This protein binds this small molecule.
Small molecule (SMILES): Cc1ccc(NC(=O)NCCS(=O)(=O)Nc2ccc(S(N)(=O)=O)cc2)cc1

Binding-site contacts:
Ligand atom C15 contacts residue ILE91 of chain 1.A at 2.9 Å (hydrophobic).
Ligand atom C05 contacts residue THR199 of chain 1.A at 3.0 Å.
Ligand atom N24 contacts residue HIS96 of chain 1.A at 3.4 Å (h-bond).
Ligand atom O13 contacts residue PHE130 of chain 1.A at 3.8 Å.
Ligand atom C03 contacts residue LEU197 of chain 1.A at 3.8 Å (hydrophobic).
Ligand atom N10 contacts residue GOL1 of chain 1.E at 2.9 Å (h-bond).
Ligand atom C16 contacts residue ILE91 of chain 1.A at 3.1 Å (hydrophobic).
Ligand atom C04 contacts residue GOL1 of chain 1.E at 3.6 Å.
Ligand atom S25 contacts residue GOL1 of chain 1.E at 3.6 Å.
Ligand atom C08 contacts residue GLN92 of chain 1.A at 3.8 Å.
Ligand atom O23 contacts residue HIS94 of chain 1.A at 3.3 Å.
Ligand atom C09 contacts residue GOL1 of chain 1.E at 2.1 Å.
Ligand atom O22 contacts residue LEU197 of chain 1.A at 3.4 Å.
Ligand atom N24 contacts residue HIS94 of chain 1.A at 3.4 Å (h-bond).
Ligand atom O23 contacts residue ZN1 of chain 1.B at 2.9 Å.
Ligand atom C16 contacts residue PHE70 of chain 1.A at 3.4 Å (hydrophobic).
Ligand atom C17 contacts residue PHE70 of chain 1.A at 3.6 Å (hydrophobic).
Ligand atom C06 contacts residue LEU197 of chain 1.A at 3.8 Å (hydrophobic).
Ligand atom C19 contacts residue GLU69 of chain 1.A at 3.6 Å.
Ligand atom C16 contacts residue GLU69 of chain 1.A at 3.7 Å.
Ligand atom N07 contacts residue GOL1 of chain 1.E at 3.6 Å.
Ligand atom C08 contacts residue GOL1 of chain 1.E at 3.2 Å.
Ligand atom N10 contacts residue GLN92 of chain 1.A at 3.2 Å (h-bond).
Ligand atom O22 contacts residue THR198 of chain 1.A at 3.0 Å (h-bond).
Ligand atom C02 contacts residue LEU197 of chain 1.A at 3.7 Å (hydrophobic).
Ligand atom O23 contacts residue HIS119 of chain 1.A at 3.4 Å (h-bond).
Ligand atom C08 contacts residue PHE130 of chain 1.A at 3.2 Å (hydrophobic).
Ligand atom S21 contacts residue THR198 of chain 1.A at 3.8 Å.
Ligand atom N24 contacts residue THR198 of chain 1.A at 2.7 Å (h-bond).
Ligand atom C20 contacts residue PHE70 of chain 1.A at 2.9 Å (hydrophobic).
Ligand atom N24 contacts residue HIS119 of chain 1.A at 3.6 Å.
Ligand atom C17 contacts residue GLU69 of chain 1.A at 3.7 Å.
Ligand atom C01 contacts residue LEU197 of chain 1.A at 3.7 Å (hydrophobic).
Ligand atom C06 contacts residue THR199 of chain 1.A at 3.3 Å.
Ligand atom C09 contacts residue GLN92 of chain 1.A at 2.9 Å.
Ligand atom S21 contacts residue ZN1 of chain 1.B at 3.0 Å.
Ligand atom O22 contacts residue TRP208 of chain 1.A at 3.5 Å.
Ligand atom C18 contacts residue GLU69 of chain 1.A at 3.7 Å.
Ligand atom O13 contacts residue ILE91 of chain 1.A at 3.5 Å.
Ligand atom N24 contacts residue ZN1 of chain 1.B at 2.1 Å.

Sequence of chain 1.A:
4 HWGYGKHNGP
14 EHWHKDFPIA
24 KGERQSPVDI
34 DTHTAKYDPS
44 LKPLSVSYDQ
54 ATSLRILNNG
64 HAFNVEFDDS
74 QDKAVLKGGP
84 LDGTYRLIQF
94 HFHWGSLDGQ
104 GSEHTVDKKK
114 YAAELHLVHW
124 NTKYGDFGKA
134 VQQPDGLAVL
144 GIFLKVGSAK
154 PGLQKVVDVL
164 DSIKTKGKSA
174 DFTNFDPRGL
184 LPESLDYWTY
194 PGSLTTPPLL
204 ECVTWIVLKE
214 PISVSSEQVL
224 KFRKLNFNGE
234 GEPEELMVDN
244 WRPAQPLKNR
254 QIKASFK